Sequence of chain 1.A:
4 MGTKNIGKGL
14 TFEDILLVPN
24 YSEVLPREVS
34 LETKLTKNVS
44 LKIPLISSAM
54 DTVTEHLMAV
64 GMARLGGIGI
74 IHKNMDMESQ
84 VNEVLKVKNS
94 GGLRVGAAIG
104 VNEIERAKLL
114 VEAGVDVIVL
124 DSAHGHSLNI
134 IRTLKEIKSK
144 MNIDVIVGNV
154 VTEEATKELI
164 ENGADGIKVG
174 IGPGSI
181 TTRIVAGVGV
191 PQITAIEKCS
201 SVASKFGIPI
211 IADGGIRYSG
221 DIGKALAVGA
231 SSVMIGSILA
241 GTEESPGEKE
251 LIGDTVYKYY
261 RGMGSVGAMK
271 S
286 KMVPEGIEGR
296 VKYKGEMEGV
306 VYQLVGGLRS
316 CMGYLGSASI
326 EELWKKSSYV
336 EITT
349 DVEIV

Binding-site contacts:
Ligand atom C47 contacts residue IMP1 of chain 1.I at 3.6 Å.
Ligand atom C15 contacts residue GLY264 of chain 1.B at 3.8 Å.
Ligand atom C4 contacts residue GLU290 of chain 1.B at 3.6 Å.
Ligand atom C5 contacts residue GLU290 of chain 1.B at 3.8 Å.
Ligand atom C3 contacts residue GLU290 of chain 1.B at 3.9 Å.
Ligand atom C12 contacts residue GLY264 of chain 1.B at 3.9 Å.
Ligand atom C18 contacts residue ALA126 of chain 1.B at 3.7 Å (hydrophobic).
Ligand atom O1 contacts residue HIS127 of chain 1.B at 3.8 Å.
Ligand atom O2 contacts residue LEU28 of chain 1.A at 3.3 Å.
Ligand atom O contacts residue ALA126 of chain 1.B at 3.7 Å.
Ligand atom C13 contacts residue GLY264 of chain 1.B at 3.7 Å.
Ligand atom C3 contacts residue GLY264 of chain 1.B at 3.8 Å.
Ligand atom C10 contacts residue GLU290 of chain 1.B at 3.7 Å.
Ligand atom C10 contacts residue TYR319 of chain 1.A at 3.6 Å (hydrophobic).
Ligand atom C19 contacts residue GLU290 of chain 1.B at 3.7 Å.
Ligand atom C3 contacts residue VAL288 of chain 1.B at 3.5 Å (hydrophobic).
Ligand atom N2 contacts residue GLU290 of chain 1.B at 2.9 Å (salt-bridge).
Ligand atom C10 contacts residue SER315 of chain 1.A at 3.4 Å.
Ligand atom C3 contacts residue MET269 of chain 1.B at 3.6 Å (hydrophobic).
Ligand atom C18 contacts residue IMP1 of chain 1.I at 3.9 Å.
Ligand atom N5 contacts residue GLY173 of chain 1.B at 3.5 Å (h-bond).
Ligand atom N5 contacts residue IMP1 of chain 1.I at 3.3 Å (h-bond).
Ligand atom C8 contacts residue PRO29 of chain 1.A at 3.9 Å (hydrophobic).
Ligand atom O1 contacts residue SER125 of chain 1.B at 3.0 Å (h-bond).
Ligand atom N2 contacts residue ALA126 of chain 1.B at 3.9 Å.
Ligand atom CL contacts residue HIS127 of chain 1.B at 3.7 Å.
Ligand atom CL contacts residue GLY318 of chain 1.A at 3.4 Å.
Ligand atom C48 contacts residue ASN152 of chain 1.B at 3.4 Å.
Ligand atom C6 contacts residue PEG1 of chain 1.L at 3.8 Å.
Ligand atom C9 contacts residue PRO29 of chain 1.A at 3.7 Å (hydrophobic).
Ligand atom C19 contacts residue ALA126 of chain 1.B at 3.7 Å (hydrophobic).
Ligand atom C19 contacts residue THR182 of chain 1.B at 3.4 Å.
Ligand atom C48 contacts residue IMP1 of chain 1.I at 3.7 Å.
Ligand atom O3 contacts residue IMP1 of chain 1.I at 3.3 Å (h-bond).
Ligand atom C48 contacts residue GLY173 of chain 1.B at 3.8 Å.
Ligand atom C9 contacts residue SER315 of chain 1.A at 3.6 Å.
Ligand atom N1 contacts residue GLU290 of chain 1.B at 3.3 Å (salt-bridge).
Ligand atom C14 contacts residue MET263 of chain 1.B at 3.6 Å (hydrophobic).
Ligand atom C19 contacts residue IMP1 of chain 1.I at 3.6 Å.
Ligand atom C14 contacts residue GLY264 of chain 1.B at 3.6 Å.

The protein below binds the small molecule below.
Small molecule (SMILES): C/C(=N\OCCN)c1cccc(C(C)(C)NC(=O)Nc2ccc(Cl)c([N+](=O)[O-])c2)c1

Sequence of chain 1.B:
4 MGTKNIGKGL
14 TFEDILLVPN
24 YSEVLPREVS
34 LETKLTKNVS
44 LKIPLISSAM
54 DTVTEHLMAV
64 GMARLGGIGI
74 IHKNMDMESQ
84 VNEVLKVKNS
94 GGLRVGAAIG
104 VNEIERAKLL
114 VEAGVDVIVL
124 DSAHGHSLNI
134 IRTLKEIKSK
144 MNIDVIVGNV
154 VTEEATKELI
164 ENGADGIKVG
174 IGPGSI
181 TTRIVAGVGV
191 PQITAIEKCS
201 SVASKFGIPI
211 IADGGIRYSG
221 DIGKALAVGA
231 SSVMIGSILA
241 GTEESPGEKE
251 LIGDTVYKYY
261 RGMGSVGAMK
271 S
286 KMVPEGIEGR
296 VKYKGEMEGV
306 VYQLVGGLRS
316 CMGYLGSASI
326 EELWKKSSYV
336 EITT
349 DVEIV